Sequence of chain 1.A:
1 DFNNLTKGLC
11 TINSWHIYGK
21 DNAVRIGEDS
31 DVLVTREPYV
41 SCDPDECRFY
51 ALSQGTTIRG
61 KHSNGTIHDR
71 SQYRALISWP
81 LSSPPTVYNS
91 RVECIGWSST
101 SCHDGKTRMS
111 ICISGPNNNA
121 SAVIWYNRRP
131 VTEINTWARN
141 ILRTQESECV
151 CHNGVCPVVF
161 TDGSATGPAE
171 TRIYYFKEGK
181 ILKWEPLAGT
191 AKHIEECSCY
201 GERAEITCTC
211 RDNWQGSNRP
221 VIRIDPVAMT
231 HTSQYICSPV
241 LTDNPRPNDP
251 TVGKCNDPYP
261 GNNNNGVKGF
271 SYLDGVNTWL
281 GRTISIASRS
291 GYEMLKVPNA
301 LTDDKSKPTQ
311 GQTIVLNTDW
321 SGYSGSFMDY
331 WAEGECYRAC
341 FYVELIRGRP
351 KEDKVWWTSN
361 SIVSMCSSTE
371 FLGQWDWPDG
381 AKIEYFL

Binding-site contacts:
Ligand atom C6 contacts residue GLN310 of chain 3.A at 3.4 Å.
Ligand atom O2 contacts residue ASN248 of chain 3.A at 3.1 Å (h-bond).
Ligand atom O4 contacts residue ASP249 of chain 3.A at 3.5 Å (salt-bridge).
Ligand atom O6 contacts residue ILE284 of chain 3.A at 2.7 Å (h-bond).
Ligand atom C8 contacts residue ASN118 of chain 1.A at 3.5 Å.
Ligand atom O4 contacts residue PRO308 of chain 3.A at 3.5 Å.
Ligand atom O3 contacts residue ASP249 of chain 3.A at 2.8 Å (salt-bridge).
Ligand atom O6 contacts residue ASP249 of chain 3.A at 2.7 Å (salt-bridge).
Ligand atom C1 contacts residue ASN119 of chain 1.A at 2.7 Å.
Ligand atom C3 contacts residue GLU293 of chain 3.A at 3.3 Å.
Ligand atom C4 contacts residue GLU293 of chain 3.A at 3.5 Å.
Ligand atom C6 contacts residue LEU372 of chain 3.A at 3.4 Å (hydrophobic).
Ligand atom O2 contacts residue GLY311 of chain 3.A at 3.1 Å.
Ligand atom O4 contacts residue ILE286 of chain 3.A at 3.3 Å.
Ligand atom C6 contacts residue ILE284 of chain 3.A at 3.3 Å (hydrophobic).
Ligand atom C6 contacts residue MAN1 of chain 1.C at 3.7 Å.
Ligand atom O4 contacts residue ARG282 of chain 3.A at 3.6 Å (salt-bridge).
Ligand atom C3 contacts residue GLY311 of chain 3.A at 3.1 Å.
Ligand atom C6 contacts residue THR309 of chain 3.A at 3.5 Å.
Ligand atom O3 contacts residue ASN248 of chain 3.A at 2.6 Å (h-bond).
Ligand atom O6 contacts residue MAN1 of chain 1.C at 3.1 Å.
Ligand atom O5 contacts residue ASP249 of chain 3.A at 3.3 Å (salt-bridge).
Ligand atom C8 contacts residue PHE371 of chain 3.A at 3.6 Å (hydrophobic).
Ligand atom O3 contacts residue GLY311 of chain 3.A at 3.0 Å (h-bond).
Ligand atom O5 contacts residue GLY373 of chain 3.A at 3.5 Å.
Ligand atom C6 contacts residue ASP249 of chain 3.A at 3.6 Å.
Ligand atom O4 contacts residue GLU293 of chain 3.A at 2.8 Å (salt-bridge).
Ligand atom O3 contacts residue GLU293 of chain 3.A at 2.6 Å (salt-bridge).
Ligand atom C3 contacts residue ASN248 of chain 3.A at 3.7 Å.
Ligand atom O6 contacts residue THR309 of chain 3.A at 3.3 Å (h-bond).
Ligand atom O2 contacts residue LEU295 of chain 3.A at 3.4 Å.
Ligand atom C3 contacts residue ASP249 of chain 3.A at 3.3 Å.
Ligand atom O5 contacts residue ASN119 of chain 1.A at 2.5 Å (h-bond).
Ligand atom O6 contacts residue LYS307 of chain 3.A at 2.9 Å (salt-bridge).
Ligand atom O4 contacts residue ARG246 of chain 3.A at 3.2 Å (salt-bridge).
Ligand atom C6 contacts residue PRO308 of chain 3.A at 3.5 Å (hydrophobic).
Ligand atom O3 contacts residue GLN310 of chain 3.A at 3.4 Å.
Ligand atom O6 contacts residue GLN374 of chain 3.A at 3.1 Å.
Ligand atom O3 contacts residue ARG282 of chain 3.A at 3.3 Å (salt-bridge).
Ligand atom O5 contacts residue GLN374 of chain 3.A at 3.5 Å (h-bond).

A protein and the small-molecule ligand that binds it are described below.
Small molecule (SMILES): CC(=O)N[C@H]1[C@H](O[C@H]2[C@H](O)[C@@H](NC(C)=O)CO[C@@H]2CO)O[C@H](CO)[C@@H](O[C@@H]2O[C@H](CO)[C@@H](O)[C@H](O[C@H]3O[C@H](CO)[C@@H](O)[C@H](O)[C@@H]3O[C@H]3O[C@H](CO)[C@@H](O)[C@H](O)[C@@H]3O[C@H]3O[C@H](CO)[C@@H](O)[C@H](O)[C@@H]3O)[C@@H]2O)[C@@H]1O

Sequence of chain 3.A:
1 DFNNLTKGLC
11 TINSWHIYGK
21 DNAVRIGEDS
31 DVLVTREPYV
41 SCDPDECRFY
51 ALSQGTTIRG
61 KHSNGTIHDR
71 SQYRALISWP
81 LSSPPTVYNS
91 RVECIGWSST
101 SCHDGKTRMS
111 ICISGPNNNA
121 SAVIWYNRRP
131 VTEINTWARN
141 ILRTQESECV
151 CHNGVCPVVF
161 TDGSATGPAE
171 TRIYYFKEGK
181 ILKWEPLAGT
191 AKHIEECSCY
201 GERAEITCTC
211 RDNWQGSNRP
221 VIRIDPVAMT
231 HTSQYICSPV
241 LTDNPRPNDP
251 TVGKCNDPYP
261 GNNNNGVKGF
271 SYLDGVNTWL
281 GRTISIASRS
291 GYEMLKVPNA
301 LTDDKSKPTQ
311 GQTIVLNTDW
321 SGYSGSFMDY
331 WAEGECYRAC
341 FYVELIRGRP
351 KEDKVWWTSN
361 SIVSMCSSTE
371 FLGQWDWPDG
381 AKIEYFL